Binding-site contacts:
Ligand atom F11 contacts residue HEM1 of chain 1.V at 3.2 Å.
Ligand atom N19 contacts residue H4B1 of chain 1.W at 3.6 Å (h-bond).
Ligand atom N19 contacts residue HEM1 of chain 1.V at 3.7 Å.
Ligand atom F12 contacts residue TYR435 of chain 1.C at 3.9 Å.
Ligand atom C07 contacts residue GLY315 of chain 1.C at 3.3 Å.
Ligand atom N02 contacts residue TYR317 of chain 1.C at 3.8 Å.
Ligand atom N03 contacts residue HEM1 of chain 1.V at 3.2 Å (h-bond).
Ligand atom N02 contacts residue PRO294 of chain 1.C at 3.8 Å.
Ligand atom N03 contacts residue PRO294 of chain 1.C at 3.7 Å.
Ligand atom C06 contacts residue GLU321 of chain 1.C at 3.7 Å.
Ligand atom C12 contacts residue HEM1 of chain 1.V at 3.0 Å.
Ligand atom C07 contacts residue SER314 of chain 1.C at 3.7 Å.
Ligand atom C09 contacts residue HEM1 of chain 1.V at 3.9 Å.
Ligand atom C18 contacts residue H4B1 of chain 1.W at 3.6 Å.
Ligand atom C07 contacts residue PRO294 of chain 1.C at 3.7 Å (hydrophobic).
Ligand atom C05 contacts residue VAL296 of chain 1.C at 3.6 Å (hydrophobic).
Ligand atom N02 contacts residue GLU321 of chain 1.C at 2.5 Å (salt-bridge).
Ligand atom N02 contacts residue TRP316 of chain 1.C at 2.8 Å (h-bond).
Ligand atom C04 contacts residue HEM1 of chain 1.V at 3.7 Å.
Ligand atom N02 contacts residue HEM1 of chain 1.V at 3.2 Å.
Ligand atom C13 contacts residue HEM1 of chain 1.V at 3.7 Å.
Ligand atom C21 contacts residue ARG332 of chain 1.C at 3.8 Å.
Ligand atom C02 contacts residue TRP316 of chain 1.C at 3.8 Å (hydrophobic).
Ligand atom C08 contacts residue GLU321 of chain 1.C at 3.9 Å.
Ligand atom F11 contacts residue VAL296 of chain 1.C at 3.2 Å.
Ligand atom C18 contacts residue HEM1 of chain 1.V at 3.0 Å.
Ligand atom C07 contacts residue PHE313 of chain 1.C at 3.7 Å (hydrophobic).
Ligand atom C14 contacts residue HEM1 of chain 1.V at 3.7 Å.
Ligand atom N01 contacts residue HEM1 of chain 1.V at 3.5 Å.
Ligand atom C15 contacts residue HEM1 of chain 1.V at 3.6 Å.
Ligand atom C06 contacts residue HEM1 of chain 1.V at 3.6 Å.
Ligand atom N01 contacts residue GLU321 of chain 1.C at 2.7 Å (salt-bridge).
Ligand atom C02 contacts residue PRO294 of chain 1.C at 3.9 Å (hydrophobic).
Ligand atom C02 contacts residue HEM1 of chain 1.V at 3.4 Å.
Ligand atom C20 contacts residue ASN326 of chain 1.C at 3.7 Å.
Ligand atom C07 contacts residue HEM1 of chain 1.V at 3.5 Å.
Ligand atom F12 contacts residue HEM1 of chain 1.V at 2.2 Å.
Ligand atom C11 contacts residue HEM1 of chain 1.V at 3.6 Å.
Ligand atom C08 contacts residue HEM1 of chain 1.V at 3.7 Å.
Ligand atom C02 contacts residue GLU321 of chain 1.C at 3.4 Å.

The protein below binds the small molecule below.
Small molecule (SMILES): Cc1cc(CCc2cc(CCN(C)C)cc(F)c2F)nc(N)n1

Sequence of chain 1.C:
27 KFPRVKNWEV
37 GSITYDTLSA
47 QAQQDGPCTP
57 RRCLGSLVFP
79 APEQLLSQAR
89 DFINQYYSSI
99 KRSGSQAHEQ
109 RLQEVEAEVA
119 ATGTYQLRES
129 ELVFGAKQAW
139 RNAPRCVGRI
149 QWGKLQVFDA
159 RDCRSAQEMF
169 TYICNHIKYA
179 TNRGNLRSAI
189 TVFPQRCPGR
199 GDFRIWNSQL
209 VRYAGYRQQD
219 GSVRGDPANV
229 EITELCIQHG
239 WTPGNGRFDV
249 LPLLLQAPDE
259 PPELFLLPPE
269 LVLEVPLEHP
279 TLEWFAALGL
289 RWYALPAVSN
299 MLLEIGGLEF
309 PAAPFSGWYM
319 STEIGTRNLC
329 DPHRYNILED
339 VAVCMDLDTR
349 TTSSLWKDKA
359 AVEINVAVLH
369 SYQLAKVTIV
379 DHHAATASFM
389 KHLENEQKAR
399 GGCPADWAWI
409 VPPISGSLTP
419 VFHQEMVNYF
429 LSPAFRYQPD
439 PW